Sequence of chain 1.EB:
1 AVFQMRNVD

This small molecule binds to this protein.
Small molecule (SMILES): N[C@@H](CCCC[NH3+])C(=O)O

Binding-site contacts:
Ligand atom CA contacts residue ASP9 of chain 1.EB at 3.4 Å.
Ligand atom CD contacts residue ASP9 of chain 1.EB at 4.3 Å.
Ligand atom N contacts residue ASP9 of chain 1.EB at 3.8 Å.
Ligand atom CG contacts residue ASP9 of chain 1.EB at 3.7 Å.
Ligand atom CB contacts residue ASP9 of chain 1.EB at 4.5 Å.
Ligand atom CE contacts residue ASP9 of chain 1.EB at 3.5 Å.
Ligand atom C contacts residue ASP9 of chain 1.EB at 3.7 Å.
Ligand atom O contacts residue ASP9 of chain 1.EB at 3.7 Å.